A small-molecule ligand and the protein it binds are described below.
Small molecule (SMILES): N[C@@H](CCC(=O)O)C(=O)O

Sequence of chain 1.B:
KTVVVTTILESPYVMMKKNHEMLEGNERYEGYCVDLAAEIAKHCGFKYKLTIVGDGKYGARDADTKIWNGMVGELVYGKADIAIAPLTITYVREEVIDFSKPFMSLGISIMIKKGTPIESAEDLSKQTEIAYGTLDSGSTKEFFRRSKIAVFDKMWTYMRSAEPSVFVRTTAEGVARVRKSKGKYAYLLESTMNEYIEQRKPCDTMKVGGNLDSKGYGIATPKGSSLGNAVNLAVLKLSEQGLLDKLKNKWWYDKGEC

Binding-site contacts:
Ligand atom CD contacts residue GLU193 of chain 1.B at 4.2 Å.
Ligand atom N contacts residue TYR220 of chain 1.B at 3.5 Å.
Ligand atom OE1 contacts residue SER142 of chain 1.B at 2.9 Å (h-bond).
Ligand atom C contacts residue PRO89 of chain 1.B at 4.1 Å (hydrophobic).
Ligand atom CA contacts residue SER142 of chain 1.B at 3.4 Å.
Ligand atom CA contacts residue TYR61 of chain 1.B at 4.1 Å (hydrophobic).
Ligand atom O contacts residue LEU90 of chain 1.B at 3.6 Å.
Ligand atom N contacts residue TYR61 of chain 1.B at 4.0 Å.
Ligand atom CD contacts residue SER142 of chain 1.B at 3.9 Å.
Ligand atom OE2 contacts residue THR143 of chain 1.B at 2.9 Å (h-bond).
Ligand atom C contacts residue SER142 of chain 1.B at 3.3 Å.
Ligand atom C contacts residue ARG96 of chain 1.B at 3.7 Å.
Ligand atom CA contacts residue GLU193 of chain 1.B at 3.2 Å.
Ligand atom O contacts residue PRO89 of chain 1.B at 3.5 Å (h-bond).
Ligand atom CG contacts residue LEU138 of chain 1.B at 3.5 Å (hydrophobic).
Ligand atom N contacts residue THR91 of chain 1.B at 2.8 Å (h-bond).
Ligand atom CD contacts residue GLY141 of chain 1.B at 4.2 Å.
Ligand atom C contacts residue THR91 of chain 1.B at 3.6 Å.
Ligand atom O contacts residue ARG96 of chain 1.B at 3.0 Å (salt-bridge).
Ligand atom O contacts residue SER142 of chain 1.B at 4.0 Å.
Ligand atom OXT contacts residue SER142 of chain 1.B at 2.8 Å (h-bond).
Ligand atom CG contacts residue SER142 of chain 1.B at 4.1 Å.
Ligand atom OXT contacts residue TYR61 of chain 1.B at 3.6 Å.
Ligand atom CA contacts residue THR91 of chain 1.B at 3.3 Å.
Ligand atom OE2 contacts residue GLU193 of chain 1.B at 3.8 Å.
Ligand atom N contacts residue GLU193 of chain 1.B at 2.7 Å (salt-bridge).
Ligand atom CA contacts residue PRO89 of chain 1.B at 3.9 Å (hydrophobic).
Ligand atom CG contacts residue TYR61 of chain 1.B at 3.9 Å (hydrophobic).
Ligand atom N contacts residue PRO89 of chain 1.B at 2.7 Å (h-bond).
Ligand atom C contacts residue TYR61 of chain 1.B at 3.6 Å (hydrophobic).
Ligand atom O contacts residue TYR61 of chain 1.B at 3.4 Å.
Ligand atom CB contacts residue TYR61 of chain 1.B at 3.6 Å (hydrophobic).
Ligand atom OXT contacts residue GLY141 of chain 1.B at 3.4 Å.
Ligand atom CG contacts residue GLY141 of chain 1.B at 3.9 Å.
Ligand atom CB contacts residue GLU193 of chain 1.B at 3.6 Å.
Ligand atom OXT contacts residue ARG96 of chain 1.B at 3.1 Å (salt-bridge).
Ligand atom CD contacts residue THR143 of chain 1.B at 3.2 Å.
Ligand atom OE1 contacts residue THR143 of chain 1.B at 2.5 Å (h-bond).
Ligand atom O contacts residue THR91 of chain 1.B at 3.1 Å (h-bond).
Ligand atom OE1 contacts residue GLY141 of chain 1.B at 3.5 Å.